Binding-site contacts:
Ligand atom C16 contacts residue SER621 of chain 1.B at 3.6 Å.
Ligand atom C10 contacts residue SER621 of chain 1.B at 3.4 Å.
Ligand atom O01 contacts residue TYR574 of chain 1.B at 2.9 Å (h-bond).
Ligand atom C10 contacts residue ASN568 of chain 1.B at 3.5 Å.
Ligand atom C08 contacts residue ASN568 of chain 1.B at 3.5 Å.
Ligand atom C15 contacts residue GLY567 of chain 1.B at 3.7 Å.
Ligand atom C08 contacts residue SER563 of chain 1.B at 3.3 Å.
Ligand atom C09 contacts residue ASN568 of chain 1.B at 3.2 Å.
Ligand atom C21 contacts residue HIS155 of chain 1.B at 3.5 Å.
Ligand atom C1 contacts residue VAL562 of chain 1.B at 3.7 Å (hydrophobic).
Ligand atom O01 contacts residue SER561 of chain 1.B at 2.8 Å (h-bond).
Ligand atom N1 contacts residue ASN568 of chain 1.B at 3.5 Å (h-bond).
Ligand atom C20 contacts residue PRO156 of chain 1.B at 3.5 Å (hydrophobic).
Ligand atom C04 contacts residue NDP1 of chain 1.I at 3.7 Å.
Ligand atom C22 contacts residue HIS155 of chain 1.B at 3.4 Å.
Ligand atom C23 contacts residue ARG566 of chain 1.B at 3.5 Å.
Ligand atom C12 contacts residue SER621 of chain 1.B at 3.7 Å.
Ligand atom C03 contacts residue TYR574 of chain 1.B at 3.7 Å (hydrophobic).
Ligand atom C13 contacts residue THR623 of chain 1.B at 3.7 Å.
Ligand atom C13 contacts residue SER621 of chain 1.B at 3.8 Å.
Ligand atom C16 contacts residue ASN568 of chain 1.B at 3.6 Å.
Ligand atom O02 contacts residue VAL620 of chain 1.B at 3.6 Å.
Ligand atom C24 contacts residue ARG566 of chain 1.B at 3.6 Å.
Ligand atom O01 contacts residue NDP1 of chain 1.I at 3.4 Å.
Ligand atom C20 contacts residue ARG566 of chain 1.B at 3.5 Å.
Ligand atom N02 contacts residue ASN568 of chain 1.B at 3.1 Å (h-bond).
Ligand atom C1 contacts residue SER561 of chain 1.B at 3.4 Å.
Ligand atom C21 contacts residue ARG566 of chain 1.B at 3.7 Å.
Ligand atom N01 contacts residue NDP1 of chain 1.I at 3.6 Å.
Ligand atom C01 contacts residue NDP1 of chain 1.I at 3.4 Å.
Ligand atom C03 contacts residue LEU515 of chain 1.B at 3.6 Å (hydrophobic).
Ligand atom C04 contacts residue TYR574 of chain 1.B at 3.4 Å (hydrophobic).
Ligand atom O02 contacts residue SER621 of chain 1.B at 2.4 Å (h-bond).
Ligand atom C23 contacts residue PRO156 of chain 1.B at 3.6 Å (hydrophobic).
Ligand atom C21 contacts residue PRO156 of chain 1.B at 3.4 Å (hydrophobic).
Ligand atom C22 contacts residue PRO156 of chain 1.B at 3.7 Å (hydrophobic).
Ligand atom N03 contacts residue ASN568 of chain 1.B at 3.7 Å.
Ligand atom C11 contacts residue SER621 of chain 1.B at 3.5 Å.
Ligand atom O1 contacts residue PRO156 of chain 1.B at 3.4 Å.
Ligand atom O1 contacts residue ARG566 of chain 1.B at 3.6 Å.

This small molecule binds to this protein.
Small molecule (SMILES): O=C(C1CC1)N1CC[C@@H](Cc2n[nH]c(=O)n2-c2ccc(-c3ccc4occc4c3)cc2)C1

Sequence of chain 1.B:
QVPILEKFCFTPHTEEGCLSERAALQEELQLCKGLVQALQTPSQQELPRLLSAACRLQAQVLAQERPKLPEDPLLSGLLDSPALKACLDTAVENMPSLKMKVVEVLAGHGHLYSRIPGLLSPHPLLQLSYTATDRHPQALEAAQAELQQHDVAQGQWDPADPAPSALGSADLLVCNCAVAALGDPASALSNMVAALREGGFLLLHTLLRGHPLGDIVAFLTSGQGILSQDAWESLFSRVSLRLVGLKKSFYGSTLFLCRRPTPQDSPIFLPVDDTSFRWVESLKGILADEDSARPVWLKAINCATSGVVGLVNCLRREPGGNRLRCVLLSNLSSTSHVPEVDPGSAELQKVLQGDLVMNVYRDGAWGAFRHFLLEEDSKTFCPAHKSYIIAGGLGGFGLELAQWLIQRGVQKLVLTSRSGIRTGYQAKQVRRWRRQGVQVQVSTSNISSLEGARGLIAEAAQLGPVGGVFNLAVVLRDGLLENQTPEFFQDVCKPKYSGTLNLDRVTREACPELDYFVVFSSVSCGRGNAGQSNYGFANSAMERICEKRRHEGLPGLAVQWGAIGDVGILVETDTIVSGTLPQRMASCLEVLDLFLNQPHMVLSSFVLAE